This protein binds this small molecule.
Small molecule (SMILES): CC(=O)N[C@H]1[C@H](O[C@H]2[C@H](O)[C@@H](NC(C)=O)CO[C@@H]2CO)O[C@H](CO)[C@@H](O)[C@@H]1O

Sequence of chain 20.E:
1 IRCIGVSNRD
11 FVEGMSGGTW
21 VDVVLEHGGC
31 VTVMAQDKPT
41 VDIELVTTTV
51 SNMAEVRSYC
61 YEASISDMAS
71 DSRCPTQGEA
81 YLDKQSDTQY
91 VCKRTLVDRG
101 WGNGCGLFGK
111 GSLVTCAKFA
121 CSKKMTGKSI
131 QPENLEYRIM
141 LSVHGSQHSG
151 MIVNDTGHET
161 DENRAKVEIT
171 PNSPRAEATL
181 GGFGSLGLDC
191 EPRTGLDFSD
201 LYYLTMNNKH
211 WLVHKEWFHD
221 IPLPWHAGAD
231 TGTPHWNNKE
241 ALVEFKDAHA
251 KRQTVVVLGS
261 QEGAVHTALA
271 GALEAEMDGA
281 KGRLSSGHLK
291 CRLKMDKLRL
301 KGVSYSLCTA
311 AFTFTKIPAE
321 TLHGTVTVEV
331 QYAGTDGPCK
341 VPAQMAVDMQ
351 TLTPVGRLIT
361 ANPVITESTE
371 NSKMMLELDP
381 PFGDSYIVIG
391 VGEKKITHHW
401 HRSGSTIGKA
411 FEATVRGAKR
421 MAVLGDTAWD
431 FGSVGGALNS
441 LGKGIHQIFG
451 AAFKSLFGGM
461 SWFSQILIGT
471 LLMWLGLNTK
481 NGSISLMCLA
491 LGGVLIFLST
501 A

Binding-site contacts:
Ligand atom C7 contacts residue ASN154 of chain 20.E at 2.0 Å.
Ligand atom C3 contacts residue ASN154 of chain 20.E at 3.6 Å.
Ligand atom C2 contacts residue ASN154 of chain 20.E at 2.6 Å.
Ligand atom C8 contacts residue GLY150 of chain 20.E at 3.5 Å.
Ligand atom C8 contacts residue ASN154 of chain 20.E at 2.4 Å.
Ligand atom O7 contacts residue ASN154 of chain 20.E at 3.2 Å (h-bond).
Ligand atom C5 contacts residue THR156 of chain 20.E at 3.8 Å.
Ligand atom C7 contacts residue MET151 of chain 20.E at 4.3 Å (hydrophobic).
Ligand atom O5 contacts residue THR156 of chain 20.E at 3.2 Å (h-bond).
Ligand atom N2 contacts residue ASN154 of chain 20.E at 1.4 Å (h-bond).
Ligand atom O7 contacts residue GLY150 of chain 20.E at 3.7 Å.
Ligand atom O3 contacts residue ASN154 of chain 20.E at 4.1 Å.
Ligand atom C6 contacts residue THR156 of chain 20.E at 4.4 Å.
Ligand atom C1 contacts residue ASN154 of chain 20.E at 2.9 Å.
Ligand atom C1 contacts residue THR156 of chain 20.E at 3.4 Å.
Ligand atom C8 contacts residue VAL153 of chain 20.E at 4.3 Å (hydrophobic).
Ligand atom O6 contacts residue THR156 of chain 20.E at 3.5 Å (h-bond).
Ligand atom O7 contacts residue MET151 of chain 20.E at 3.6 Å.
Ligand atom O5 contacts residue ASN154 of chain 20.E at 4.2 Å.
Ligand atom C7 contacts residue GLY150 of chain 20.E at 3.9 Å.